This protein binds this small molecule.
Small molecule (SMILES): CC(=O)N[C@H]1[C@H](O[C@H]2[C@H](O)[C@@H](NC(C)=O)CO[C@@H]2CO)O[C@H](CO)[C@@H](O[C@@H]2O[C@H](CO[C@H]3O[C@H](CO)[C@@H](O)[C@H](O[C@H]4O[C@H](CO)[C@@H](O)[C@H](O)[C@@H]4O)[C@@H]3O)[C@@H](O)[C@H](O[C@H]3O[C@H](CO)[C@@H](O)[C@H](O)[C@@H]3O[C@H]3O[C@H](CO)[C@@H](O)[C@H](O)[C@@H]3O)[C@@H]2O)[C@@H]1O

Binding-site contacts:
Ligand atom O4 contacts residue ARG318 of chain 3.A at 3.4 Å (salt-bridge).
Ligand atom O5 contacts residue GLY378 of chain 3.A at 3.4 Å.
Ligand atom O7 contacts residue THR379 of chain 3.A at 3.4 Å (h-bond).
Ligand atom C1 contacts residue ASN124 of chain 1.A at 1.5 Å.
Ligand atom O6 contacts residue THR379 of chain 3.A at 3.6 Å.
Ligand atom O4 contacts residue ASN317 of chain 3.A at 3.5 Å (h-bond).
Ligand atom O3 contacts residue GLN315 of chain 3.A at 3.3 Å (h-bond).
Ligand atom O6 contacts residue ILE316 of chain 3.A at 3.8 Å.
Ligand atom C6 contacts residue GLY378 of chain 3.A at 3.5 Å.
Ligand atom C6 contacts residue GLN315 of chain 3.A at 3.7 Å.
Ligand atom O6 contacts residue TYR377 of chain 3.A at 3.4 Å.
Ligand atom C2 contacts residue ASN124 of chain 1.A at 2.4 Å.
Ligand atom C8 contacts residue TYR377 of chain 3.A at 3.9 Å (hydrophobic).
Ligand atom C3 contacts residue ASN124 of chain 1.A at 3.7 Å.
Ligand atom O3 contacts residue ASN317 of chain 3.A at 2.9 Å (h-bond).
Ligand atom C6 contacts residue ILE316 of chain 3.A at 3.8 Å (hydrophobic).
Ligand atom O2 contacts residue GLN315 of chain 3.A at 2.8 Å (h-bond).
Ligand atom O3 contacts residue GLN315 of chain 3.A at 3.6 Å.
Ligand atom O2 contacts residue ILE316 of chain 3.A at 3.4 Å.
Ligand atom N2 contacts residue ASN124 of chain 1.A at 2.9 Å (h-bond).
Ligand atom C5 contacts residue ASN124 of chain 1.A at 3.6 Å.
Ligand atom O3 contacts residue ILE316 of chain 3.A at 3.9 Å.
Ligand atom C7 contacts residue ASN124 of chain 1.A at 3.1 Å.
Ligand atom O2 contacts residue ASN317 of chain 3.A at 3.6 Å.
Ligand atom O5 contacts residue ASN317 of chain 3.A at 3.8 Å.
Ligand atom O5 contacts residue THR379 of chain 3.A at 3.4 Å.
Ligand atom C4 contacts residue GLN315 of chain 3.A at 3.4 Å.
Ligand atom C3 contacts residue ASN317 of chain 3.A at 3.6 Å.
Ligand atom O6 contacts residue GLY378 of chain 3.A at 2.8 Å (h-bond).
Ligand atom C2 contacts residue GLN315 of chain 3.A at 3.6 Å.
Ligand atom C2 contacts residue ARG318 of chain 3.A at 3.9 Å.
Ligand atom C1 contacts residue THR379 of chain 3.A at 3.9 Å.
Ligand atom O5 contacts residue ILE316 of chain 3.A at 3.8 Å.
Ligand atom O4 contacts residue ARG318 of chain 3.A at 3.4 Å (salt-bridge).
Ligand atom O7 contacts residue ASN124 of chain 1.A at 3.0 Å (h-bond).
Ligand atom C3 contacts residue GLN315 of chain 3.A at 3.5 Å.
Ligand atom O5 contacts residue ASN124 of chain 1.A at 2.3 Å (h-bond).
Ligand atom O2 contacts residue ARG318 of chain 3.A at 3.4 Å (salt-bridge).
Ligand atom O3 contacts residue ASP254 of chain 3.A at 3.8 Å.
Ligand atom C6 contacts residue TYR377 of chain 3.A at 3.4 Å (hydrophobic).

Sequence of chain 1.A:
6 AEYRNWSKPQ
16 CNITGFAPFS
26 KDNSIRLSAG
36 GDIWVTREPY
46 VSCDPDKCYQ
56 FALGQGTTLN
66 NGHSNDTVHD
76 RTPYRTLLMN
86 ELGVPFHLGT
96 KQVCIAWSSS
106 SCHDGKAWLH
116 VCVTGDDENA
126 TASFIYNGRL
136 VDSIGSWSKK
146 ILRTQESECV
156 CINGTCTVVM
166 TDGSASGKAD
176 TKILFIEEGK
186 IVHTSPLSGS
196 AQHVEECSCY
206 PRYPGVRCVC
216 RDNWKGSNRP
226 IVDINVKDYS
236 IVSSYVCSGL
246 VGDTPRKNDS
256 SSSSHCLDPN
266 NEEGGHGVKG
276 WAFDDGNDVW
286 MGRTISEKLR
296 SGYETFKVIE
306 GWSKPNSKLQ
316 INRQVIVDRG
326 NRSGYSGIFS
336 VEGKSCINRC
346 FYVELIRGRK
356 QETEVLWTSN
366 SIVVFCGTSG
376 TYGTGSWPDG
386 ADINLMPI

Sequence of chain 3.A:
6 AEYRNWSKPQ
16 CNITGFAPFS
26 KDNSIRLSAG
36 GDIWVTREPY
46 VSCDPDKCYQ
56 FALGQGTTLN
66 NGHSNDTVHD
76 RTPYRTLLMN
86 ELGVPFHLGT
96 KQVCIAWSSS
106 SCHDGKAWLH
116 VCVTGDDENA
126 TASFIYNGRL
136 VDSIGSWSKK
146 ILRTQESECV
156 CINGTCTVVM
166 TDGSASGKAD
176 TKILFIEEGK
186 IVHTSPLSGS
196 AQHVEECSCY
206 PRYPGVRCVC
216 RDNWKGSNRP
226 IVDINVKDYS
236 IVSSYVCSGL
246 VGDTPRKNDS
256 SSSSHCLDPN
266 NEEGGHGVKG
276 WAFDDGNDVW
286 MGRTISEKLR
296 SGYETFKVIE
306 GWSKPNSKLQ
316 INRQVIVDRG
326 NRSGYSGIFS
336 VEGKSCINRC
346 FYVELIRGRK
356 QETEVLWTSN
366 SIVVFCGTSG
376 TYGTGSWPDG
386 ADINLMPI